This protein binds this small molecule.
Small molecule (SMILES): CC(=O)N[C@H]1[C@H](O[C@H]2[C@H](O)[C@@H](NC(C)=O)CO[C@@H]2CO)O[C@H](CO)[C@@H](O)[C@@H]1O

Binding-site contacts:
Ligand atom C4 contacts residue ASN231 of chain 1.A at 4.2 Å.
Ligand atom O5 contacts residue ASN231 of chain 1.A at 2.3 Å (h-bond).
Ligand atom C1 contacts residue THR233 of chain 1.A at 3.4 Å.
Ligand atom C1 contacts residue THR105 of chain 1.A at 3.6 Å.
Ligand atom C7 contacts residue THR233 of chain 1.A at 4.5 Å.
Ligand atom C5 contacts residue ASN231 of chain 1.A at 3.6 Å.
Ligand atom O6 contacts residue THR105 of chain 1.A at 2.8 Å (h-bond).
Ligand atom C2 contacts residue ASN231 of chain 1.A at 2.5 Å.
Ligand atom C8 contacts residue ARG234 of chain 1.A at 3.6 Å.
Ligand atom C6 contacts residue THR233 of chain 1.A at 3.8 Å.
Ligand atom O7 contacts residue THR233 of chain 1.A at 4.4 Å.
Ligand atom C1 contacts residue ASN231 of chain 1.A at 1.4 Å.
Ligand atom O5 contacts residue THR233 of chain 1.A at 3.2 Å (h-bond).
Ligand atom O5 contacts residue THR105 of chain 1.A at 2.8 Å (h-bond).
Ligand atom C5 contacts residue THR233 of chain 1.A at 3.2 Å.
Ligand atom C8 contacts residue THR233 of chain 1.A at 4.0 Å.
Ligand atom O6 contacts residue THR106 of chain 1.A at 4.0 Å.
Ligand atom C6 contacts residue THR105 of chain 1.A at 3.1 Å.
Ligand atom C5 contacts residue THR105 of chain 1.A at 3.9 Å.
Ligand atom C8 contacts residue ASN231 of chain 1.A at 4.5 Å.
Ligand atom C3 contacts residue ASN231 of chain 1.A at 3.8 Å.
Ligand atom C7 contacts residue ASN231 of chain 1.A at 3.3 Å.
Ligand atom O7 contacts residue ASN231 of chain 1.A at 3.2 Å (h-bond).
Ligand atom N2 contacts residue ASN231 of chain 1.A at 3.0 Å (h-bond).
Ligand atom C6 contacts residue ARG234 of chain 1.A at 4.2 Å.

Sequence of chain 1.A:
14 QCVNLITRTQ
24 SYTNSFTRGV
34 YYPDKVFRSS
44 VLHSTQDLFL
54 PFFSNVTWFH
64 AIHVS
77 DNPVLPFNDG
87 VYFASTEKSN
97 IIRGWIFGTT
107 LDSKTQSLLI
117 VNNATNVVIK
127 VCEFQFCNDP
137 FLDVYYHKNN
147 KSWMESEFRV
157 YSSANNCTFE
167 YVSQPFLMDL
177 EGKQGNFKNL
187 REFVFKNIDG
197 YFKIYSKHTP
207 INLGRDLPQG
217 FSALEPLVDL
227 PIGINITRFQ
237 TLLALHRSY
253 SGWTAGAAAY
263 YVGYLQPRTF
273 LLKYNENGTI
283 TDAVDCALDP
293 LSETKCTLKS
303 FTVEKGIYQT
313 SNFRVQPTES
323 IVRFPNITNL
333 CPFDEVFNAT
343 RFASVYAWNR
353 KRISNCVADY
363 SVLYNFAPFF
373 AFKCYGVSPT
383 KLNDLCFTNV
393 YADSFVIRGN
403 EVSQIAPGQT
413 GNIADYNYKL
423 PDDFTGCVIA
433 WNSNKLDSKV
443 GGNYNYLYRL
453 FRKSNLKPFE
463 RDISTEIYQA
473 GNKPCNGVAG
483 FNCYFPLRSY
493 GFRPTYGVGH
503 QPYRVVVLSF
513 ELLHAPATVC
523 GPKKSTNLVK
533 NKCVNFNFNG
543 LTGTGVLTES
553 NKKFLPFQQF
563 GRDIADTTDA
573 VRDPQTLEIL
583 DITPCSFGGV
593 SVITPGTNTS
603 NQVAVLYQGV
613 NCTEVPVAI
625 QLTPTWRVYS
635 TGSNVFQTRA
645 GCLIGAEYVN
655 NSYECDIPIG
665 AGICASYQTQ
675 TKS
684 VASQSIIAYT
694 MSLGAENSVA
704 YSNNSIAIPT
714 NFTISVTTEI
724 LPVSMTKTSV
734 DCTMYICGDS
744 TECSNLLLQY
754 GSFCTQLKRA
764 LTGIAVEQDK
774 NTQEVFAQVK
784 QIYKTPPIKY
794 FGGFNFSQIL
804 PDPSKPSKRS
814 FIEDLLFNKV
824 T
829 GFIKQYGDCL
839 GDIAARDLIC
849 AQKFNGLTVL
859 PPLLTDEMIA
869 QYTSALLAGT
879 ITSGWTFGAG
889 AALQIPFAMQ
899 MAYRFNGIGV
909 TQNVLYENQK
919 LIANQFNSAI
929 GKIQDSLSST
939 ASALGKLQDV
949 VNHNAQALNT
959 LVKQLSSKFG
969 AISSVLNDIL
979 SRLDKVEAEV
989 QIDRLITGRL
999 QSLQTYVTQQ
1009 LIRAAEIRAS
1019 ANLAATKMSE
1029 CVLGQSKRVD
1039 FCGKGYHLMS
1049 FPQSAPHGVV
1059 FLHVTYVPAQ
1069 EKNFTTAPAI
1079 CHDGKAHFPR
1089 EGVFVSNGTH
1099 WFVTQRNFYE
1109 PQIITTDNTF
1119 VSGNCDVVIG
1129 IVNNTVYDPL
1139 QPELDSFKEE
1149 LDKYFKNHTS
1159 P